Binding-site contacts:
Ligand atom C7 contacts residue TYR61 of chain 1.G at 3.7 Å (hydrophobic).
Ligand atom CA contacts residue GLN87 of chain 1.G at 3.0 Å.
Ligand atom C1 contacts residue LYS21 of chain 1.G at 3.3 Å.
Ligand atom CA contacts residue TYR61 of chain 1.G at 3.8 Å (hydrophobic).
Ligand atom CD contacts residue ILE27 of chain 1.G at 3.8 Å (hydrophobic).
Ligand atom CD contacts residue ARG193 of chain 1.G at 3.6 Å.
Ligand atom CE2 contacts residue LEU113 of chain 1.G at 3.7 Å (hydrophobic).
Ligand atom CE2 contacts residue TYR81 of chain 1.F at 3.4 Å (hydrophobic).
Ligand atom O contacts residue TYR61 of chain 1.G at 2.9 Å (h-bond).
Ligand atom CB contacts residue MET111 of chain 1.G at 3.5 Å (hydrophobic).
Ligand atom F2 contacts residue THR78 of chain 1.F at 3.8 Å.
Ligand atom F2 contacts residue TYR81 of chain 1.F at 2.6 Å.
Ligand atom N contacts residue TYR81 of chain 1.F at 3.6 Å.
Ligand atom CE1 contacts residue LEU91 of chain 1.G at 3.5 Å (hydrophobic).
Ligand atom CD1 contacts residue TYR61 of chain 1.G at 3.3 Å (hydrophobic).
Ligand atom CB contacts residue TYR61 of chain 1.G at 3.6 Å (hydrophobic).
Ligand atom O contacts residue THR59 of chain 1.G at 3.8 Å.
Ligand atom F1 contacts residue LEU91 of chain 1.G at 3.1 Å.
Ligand atom C contacts residue TYR81 of chain 1.F at 3.4 Å (hydrophobic).
Ligand atom CE contacts residue GLU25 of chain 1.G at 2.6 Å.
Ligand atom CE contacts residue MET111 of chain 1.G at 3.8 Å (hydrophobic).
Ligand atom C2 contacts residue GLU25 of chain 1.G at 3.4 Å.
Ligand atom CZ contacts residue THR78 of chain 1.F at 3.6 Å.
Ligand atom F1 contacts residue LEU47 of chain 1.F at 3.6 Å.
Ligand atom C6 contacts residue TYR61 of chain 1.G at 3.6 Å (hydrophobic).
Ligand atom C2 contacts residue SER51 of chain 1.F at 3.5 Å.
Ligand atom CA contacts residue TYR81 of chain 1.F at 3.7 Å (hydrophobic).
Ligand atom CD contacts residue MET111 of chain 1.G at 3.5 Å (hydrophobic).
Ligand atom CB contacts residue GLN87 of chain 1.G at 3.2 Å.
Ligand atom F2 contacts residue LEU113 of chain 1.G at 3.4 Å.
Ligand atom F1 contacts residue TYR61 of chain 1.G at 3.6 Å.
Ligand atom C3 contacts residue SER51 of chain 1.F at 3.6 Å.
Ligand atom O contacts residue TYR81 of chain 1.F at 3.4 Å (h-bond).
Ligand atom CG contacts residue MET111 of chain 1.G at 3.7 Å (hydrophobic).
Ligand atom CD2 contacts residue TYR81 of chain 1.F at 3.1 Å (hydrophobic).
Ligand atom O contacts residue TYR81 of chain 1.F at 3.6 Å.
Ligand atom N contacts residue TYR61 of chain 1.G at 2.9 Å (h-bond).
Ligand atom O contacts residue GLN87 of chain 1.G at 3.2 Å (h-bond).
Ligand atom CE contacts residue LEU190 of chain 1.G at 3.8 Å (hydrophobic).
Ligand atom C1 contacts residue SER51 of chain 1.F at 3.6 Å.

This small molecule binds to this protein.
Small molecule (SMILES): CC/C=C/C=C/C(=O)N[C@@H](Cc1cc(F)cc(F)c1)C(=O)N[C@@H]1C(=O)N2CCC[C@H]2C(=O)N2CCCC[C@H]2C(=O)N[C@@H](C)C(=O)N2C[C@H](C)C[C@H]2C(=O)O[C@H]1C

Sequence of chain 1.F:
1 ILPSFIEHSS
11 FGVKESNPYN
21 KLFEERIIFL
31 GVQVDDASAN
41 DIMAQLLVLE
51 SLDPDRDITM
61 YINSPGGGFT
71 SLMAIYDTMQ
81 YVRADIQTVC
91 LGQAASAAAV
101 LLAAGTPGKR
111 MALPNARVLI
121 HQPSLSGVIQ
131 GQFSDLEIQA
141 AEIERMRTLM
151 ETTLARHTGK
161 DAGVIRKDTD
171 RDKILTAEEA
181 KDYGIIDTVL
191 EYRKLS

Sequence of chain 1.G:
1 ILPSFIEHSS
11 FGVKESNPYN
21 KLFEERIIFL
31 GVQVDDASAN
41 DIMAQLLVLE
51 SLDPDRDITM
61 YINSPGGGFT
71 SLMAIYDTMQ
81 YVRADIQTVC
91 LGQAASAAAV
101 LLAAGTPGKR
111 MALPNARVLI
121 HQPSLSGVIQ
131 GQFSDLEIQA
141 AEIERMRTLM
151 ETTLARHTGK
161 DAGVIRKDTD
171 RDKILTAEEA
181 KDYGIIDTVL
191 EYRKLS